The protein below binds the small molecule below.
Small molecule (SMILES): O=C(O)C[NH2+]CP(=O)(O)O

Binding-site contacts:
Ligand atom C3 contacts residue HIS385 of chain 1.A at 3.6 Å.
Ligand atom P1 contacts residue ARG124 of chain 1.A at 3.3 Å.
Ligand atom C2 contacts residue SKM1 of chain 1.B at 3.0 Å.
Ligand atom O5 contacts residue ARG344 of chain 1.A at 2.8 Å (salt-bridge).
Ligand atom O4 contacts residue SKM1 of chain 1.B at 3.1 Å (h-bond).
Ligand atom O1 contacts residue SKM1 of chain 1.B at 3.5 Å (h-bond).
Ligand atom O1 contacts residue THR97 of chain 1.A at 3.8 Å.
Ligand atom C2 contacts residue GLU341 of chain 1.A at 2.7 Å.
Ligand atom C2 contacts residue ARG344 of chain 1.A at 3.4 Å.
Ligand atom N1 contacts residue GLU341 of chain 1.A at 2.8 Å (salt-bridge).
Ligand atom O3 contacts residue ASN94 of chain 1.A at 3.1 Å (h-bond).
Ligand atom O2 contacts residue GLY96 of chain 1.A at 3.1 Å.
Ligand atom O3 contacts residue GLY96 of chain 1.A at 2.9 Å (h-bond).
Ligand atom O5 contacts residue ARG386 of chain 1.A at 2.5 Å (salt-bridge).
Ligand atom O3 contacts residue LYS411 of chain 1.A at 2.9 Å (salt-bridge).
Ligand atom O4 contacts residue LYS22 of chain 1.A at 2.9 Å (salt-bridge).
Ligand atom O1 contacts residue LYS22 of chain 1.A at 2.8 Å (salt-bridge).
Ligand atom O5 contacts residue ASP313 of chain 1.A at 3.2 Å.
Ligand atom C3 contacts residue SKM1 of chain 1.B at 3.2 Å.
Ligand atom O4 contacts residue GLU341 of chain 1.A at 3.5 Å (salt-bridge).
Ligand atom N1 contacts residue SKM1 of chain 1.B at 2.7 Å (h-bond).
Ligand atom O5 contacts residue HIS385 of chain 1.A at 3.8 Å.
Ligand atom N1 contacts residue LYS22 of chain 1.A at 3.4 Å (salt-bridge).
Ligand atom O4 contacts residue ARG386 of chain 1.A at 3.1 Å (salt-bridge).
Ligand atom O3 contacts residue ALA95 of chain 1.A at 3.9 Å.
Ligand atom O4 contacts residue HIS385 of chain 1.A at 3.3 Å.
Ligand atom C1 contacts residue ARG124 of chain 1.A at 3.3 Å.
Ligand atom C1 contacts residue SKM1 of chain 1.B at 3.5 Å.
Ligand atom O3 contacts residue ARG124 of chain 1.A at 2.9 Å (salt-bridge).
Ligand atom P1 contacts residue GLY96 of chain 1.A at 3.5 Å.
Ligand atom C3 contacts residue ARG386 of chain 1.A at 3.3 Å.
Ligand atom C2 contacts residue ASP313 of chain 1.A at 3.8 Å.
Ligand atom C1 contacts residue GLU341 of chain 1.A at 3.2 Å.
Ligand atom C3 contacts residue GLU341 of chain 1.A at 3.3 Å.
Ligand atom O4 contacts residue ASP313 of chain 1.A at 3.5 Å (salt-bridge).
Ligand atom O3 contacts residue GLU341 of chain 1.A at 3.7 Å.
Ligand atom C3 contacts residue ASP313 of chain 1.A at 3.2 Å.
Ligand atom O2 contacts residue ARG124 of chain 1.A at 2.8 Å (salt-bridge).
Ligand atom C3 contacts residue ARG344 of chain 1.A at 3.5 Å.
Ligand atom O2 contacts residue GLN171 of chain 1.A at 2.7 Å (h-bond).

Sequence of chain 1.A:
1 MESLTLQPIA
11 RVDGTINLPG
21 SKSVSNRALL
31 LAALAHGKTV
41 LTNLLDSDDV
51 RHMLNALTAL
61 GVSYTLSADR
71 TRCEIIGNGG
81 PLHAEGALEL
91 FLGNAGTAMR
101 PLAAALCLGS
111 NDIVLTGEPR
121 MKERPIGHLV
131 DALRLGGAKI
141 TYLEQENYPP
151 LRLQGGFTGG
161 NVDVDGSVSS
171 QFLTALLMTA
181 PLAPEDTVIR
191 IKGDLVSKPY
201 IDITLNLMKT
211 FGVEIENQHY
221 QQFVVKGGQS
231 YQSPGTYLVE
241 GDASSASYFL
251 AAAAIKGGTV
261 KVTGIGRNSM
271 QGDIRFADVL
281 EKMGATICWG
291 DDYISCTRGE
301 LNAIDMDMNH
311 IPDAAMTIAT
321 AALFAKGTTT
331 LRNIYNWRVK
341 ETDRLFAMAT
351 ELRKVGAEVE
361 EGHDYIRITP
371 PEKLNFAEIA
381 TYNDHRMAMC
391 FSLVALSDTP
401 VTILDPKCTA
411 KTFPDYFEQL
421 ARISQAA